Sequence of chain 1.E:
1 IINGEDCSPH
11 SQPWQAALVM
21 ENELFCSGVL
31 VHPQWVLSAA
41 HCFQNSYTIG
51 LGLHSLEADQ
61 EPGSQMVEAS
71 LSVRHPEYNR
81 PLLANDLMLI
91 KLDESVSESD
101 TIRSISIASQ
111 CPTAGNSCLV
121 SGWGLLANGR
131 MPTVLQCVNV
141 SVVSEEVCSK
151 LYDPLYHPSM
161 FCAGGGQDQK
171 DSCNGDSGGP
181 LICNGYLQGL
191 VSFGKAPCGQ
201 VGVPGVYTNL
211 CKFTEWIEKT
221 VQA

Binding-site contacts:
Ligand atom C6 contacts residue VAL191 of chain 1.E at 3.4 Å (hydrophobic).
Ligand atom C4 contacts residue PHE193 of chain 1.E at 4.1 Å (hydrophobic).
Ligand atom C7 contacts residue CYS198 of chain 1.E at 3.8 Å (hydrophobic).
Ligand atom C5 contacts residue VAL191 of chain 1.E at 3.7 Å (hydrophobic).
Ligand atom C1 contacts residue CYS173 of chain 1.E at 3.8 Å (hydrophobic).
Ligand atom N1 contacts residue SER192 of chain 1.E at 3.8 Å.
Ligand atom C3 contacts residue CYS173 of chain 1.E at 4.2 Å (hydrophobic).
Ligand atom N1 contacts residue SER177 of chain 1.E at 2.4 Å (h-bond).
Ligand atom C7 contacts residue ASP171 of chain 1.E at 3.4 Å.
Ligand atom C3 contacts residue GLY194 of chain 1.E at 3.8 Å.
Ligand atom C5 contacts residue SER172 of chain 1.E at 4.0 Å.
Ligand atom C4 contacts residue SER172 of chain 1.E at 4.2 Å.
Ligand atom C4 contacts residue CYS173 of chain 1.E at 3.7 Å (hydrophobic).
Ligand atom N2 contacts residue CYS173 of chain 1.E at 3.9 Å.
Ligand atom C3 contacts residue ASN174 of chain 1.E at 4.1 Å.
Ligand atom C1 contacts residue PHE193 of chain 1.E at 4.2 Å (hydrophobic).
Ligand atom N1 contacts residue HIS41 of chain 1.E at 4.1 Å.
Ligand atom C6 contacts residue CYS173 of chain 1.E at 3.4 Å (hydrophobic).
Ligand atom N3 contacts residue ASP171 of chain 1.E at 3.1 Å (salt-bridge).
Ligand atom C4 contacts residue GLY194 of chain 1.E at 4.0 Å.
Ligand atom N3 contacts residue LYS195 of chain 1.E at 3.6 Å.
Ligand atom C6 contacts residue SER177 of chain 1.E at 3.9 Å.
Ligand atom N3 contacts residue SER172 of chain 1.E at 3.5 Å (h-bond).
Ligand atom C7 contacts residue CYS173 of chain 1.E at 3.9 Å (hydrophobic).
Ligand atom N2 contacts residue SER172 of chain 1.E at 3.1 Å (h-bond).
Ligand atom C7 contacts residue SER172 of chain 1.E at 3.3 Å.
Ligand atom C6 contacts residue SER192 of chain 1.E at 4.1 Å.
Ligand atom C3 contacts residue PHE193 of chain 1.E at 4.2 Å (hydrophobic).
Ligand atom N2 contacts residue ASP171 of chain 1.E at 3.0 Å (salt-bridge).
Ligand atom C5 contacts residue CYS173 of chain 1.E at 3.6 Å (hydrophobic).
Ligand atom C2 contacts residue PHE193 of chain 1.E at 4.2 Å (hydrophobic).
Ligand atom C2 contacts residue ASN174 of chain 1.E at 4.0 Å.
Ligand atom C3 contacts residue CYS198 of chain 1.E at 4.2 Å (hydrophobic).
Ligand atom N3 contacts residue CYS198 of chain 1.E at 2.9 Å (h-bond).
Ligand atom C4 contacts residue CYS198 of chain 1.E at 4.2 Å (hydrophobic).
Ligand atom C1 contacts residue SER177 of chain 1.E at 3.6 Å.
Ligand atom C1 contacts residue ASN174 of chain 1.E at 4.2 Å.
Ligand atom N3 contacts residue CYS173 of chain 1.E at 4.2 Å.
Ligand atom N2 contacts residue GLY205 of chain 1.E at 4.1 Å.
Ligand atom C1 contacts residue SER192 of chain 1.E at 4.0 Å.

A small-molecule ligand and the protein it binds are described below.
Small molecule (SMILES): NC(=[NH2+])c1ccc(N)cc1